Binding-site contacts:
Ligand atom OAC contacts residue ARG280 of chain 1.B at 3.3 Å (salt-bridge).
Ligand atom NAR contacts residue HIS178 of chain 1.A at 3.0 Å.
Ligand atom CAO contacts residue HIS178 of chain 1.A at 3.1 Å.
Ligand atom OAA contacts residue ZN1 of chain 1.C at 2.9 Å.
Ligand atom OAD contacts residue ASP83 of chain 1.A at 2.3 Å (salt-bridge).
Ligand atom OAF contacts residue SER213 of chain 1.A at 3.0 Å (h-bond).
Ligand atom OAC contacts residue ARG259 of chain 1.A at 3.0 Å (salt-bridge).
Ligand atom CAI contacts residue HIS178 of chain 1.A at 3.4 Å.
Ligand atom CAJ contacts residue HIS178 of chain 1.A at 3.2 Å.
Ligand atom OAB contacts residue SER213 of chain 1.A at 2.6 Å (h-bond).
Ligand atom CAL contacts residue ASN24 of chain 1.A at 3.4 Å.
Ligand atom OAF contacts residue GLY211 of chain 1.A at 3.2 Å.
Ligand atom CAI contacts residue ASP255 of chain 1.A at 3.2 Å.
Ligand atom CAO contacts residue ZN1 of chain 1.C at 3.2 Å.
Ligand atom OAE contacts residue GLY179 of chain 1.A at 2.6 Å (h-bond).
Ligand atom CAJ contacts residue ASP255 of chain 1.A at 3.2 Å.
Ligand atom OAD contacts residue HIS84 of chain 1.A at 3.0 Å (h-bond).
Ligand atom OAA contacts residue ASN253 of chain 1.A at 3.1 Å.
Ligand atom OAD contacts residue HIS178 of chain 1.A at 3.5 Å (h-bond).
Ligand atom CAQ contacts residue ZN1 of chain 1.C at 3.0 Å.
Ligand atom PAS contacts residue SER256 of chain 1.A at 3.3 Å.
Ligand atom OAB contacts residue SER256 of chain 1.A at 2.7 Å (h-bond).
Ligand atom OAF contacts residue SER212 of chain 1.A at 3.2 Å (h-bond).
Ligand atom CAM contacts residue GLY211 of chain 1.A at 3.4 Å.
Ligand atom PAS contacts residue SER213 of chain 1.A at 3.5 Å.
Ligand atom CAP contacts residue ASP83 of chain 1.A at 3.5 Å.
Ligand atom CAQ contacts residue ASP83 of chain 1.A at 3.2 Å.
Ligand atom OAE contacts residue SER256 of chain 1.A at 2.7 Å (h-bond).
Ligand atom OAG contacts residue SER50 of chain 1.A at 2.8 Å (h-bond).
Ligand atom OAA contacts residue HIS178 of chain 1.A at 3.5 Å (h-bond).
Ligand atom CAP contacts residue HIS178 of chain 1.A at 3.5 Å.
Ligand atom OAN contacts residue ARG259 of chain 1.A at 3.4 Å (salt-bridge).
Ligand atom OAG contacts residue ARG280 of chain 1.B at 2.8 Å (salt-bridge).
Ligand atom OAD contacts residue ZN1 of chain 1.C at 2.6 Å.
Ligand atom CAQ contacts residue HIS178 of chain 1.A at 3.2 Å.
Ligand atom OAB contacts residue ASP255 of chain 1.A at 2.7 Å (salt-bridge).
Ligand atom CAL contacts residue ASP83 of chain 1.A at 3.0 Å.
Ligand atom OAA contacts residue GLY211 of chain 1.A at 3.2 Å (h-bond).
Ligand atom OAF contacts residue LYS182 of chain 1.A at 2.5 Å (salt-bridge).
Ligand atom OAE contacts residue HIS178 of chain 1.A at 3.4 Å.

The small molecule below binds the protein below.
Small molecule (SMILES): O=c1c(O)c(CCOP(=O)(O)O)ccn1CP(=O)(O)O

Sequence of chain 1.A:
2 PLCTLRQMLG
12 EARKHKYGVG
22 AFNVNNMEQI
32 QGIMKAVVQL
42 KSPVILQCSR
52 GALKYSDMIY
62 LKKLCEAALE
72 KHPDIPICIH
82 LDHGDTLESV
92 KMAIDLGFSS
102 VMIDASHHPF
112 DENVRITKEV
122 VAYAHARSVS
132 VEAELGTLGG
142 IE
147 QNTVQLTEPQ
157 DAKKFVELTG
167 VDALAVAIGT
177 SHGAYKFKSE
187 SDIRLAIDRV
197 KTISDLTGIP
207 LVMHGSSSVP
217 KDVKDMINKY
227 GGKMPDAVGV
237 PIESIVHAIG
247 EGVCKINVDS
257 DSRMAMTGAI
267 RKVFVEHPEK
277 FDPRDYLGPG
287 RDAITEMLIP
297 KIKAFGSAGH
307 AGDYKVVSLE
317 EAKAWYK

Sequence of chain 1.B:
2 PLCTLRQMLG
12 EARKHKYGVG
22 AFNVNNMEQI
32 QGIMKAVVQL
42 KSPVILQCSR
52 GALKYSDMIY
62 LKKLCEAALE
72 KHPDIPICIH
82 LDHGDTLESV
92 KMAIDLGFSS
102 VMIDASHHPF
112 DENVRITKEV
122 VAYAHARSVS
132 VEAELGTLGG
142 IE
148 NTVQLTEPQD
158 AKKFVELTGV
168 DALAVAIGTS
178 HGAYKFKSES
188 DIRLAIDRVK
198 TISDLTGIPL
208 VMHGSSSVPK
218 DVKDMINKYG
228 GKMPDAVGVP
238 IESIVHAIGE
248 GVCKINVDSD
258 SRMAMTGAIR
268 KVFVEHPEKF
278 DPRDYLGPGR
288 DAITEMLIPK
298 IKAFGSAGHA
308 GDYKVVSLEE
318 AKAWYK